A protein and the small-molecule ligand that binds it are described below.
Small molecule (SMILES): COc1ccc(CNC(=O)[C@@H]2CCCO2)cc1

Sequence of chain 1.A:
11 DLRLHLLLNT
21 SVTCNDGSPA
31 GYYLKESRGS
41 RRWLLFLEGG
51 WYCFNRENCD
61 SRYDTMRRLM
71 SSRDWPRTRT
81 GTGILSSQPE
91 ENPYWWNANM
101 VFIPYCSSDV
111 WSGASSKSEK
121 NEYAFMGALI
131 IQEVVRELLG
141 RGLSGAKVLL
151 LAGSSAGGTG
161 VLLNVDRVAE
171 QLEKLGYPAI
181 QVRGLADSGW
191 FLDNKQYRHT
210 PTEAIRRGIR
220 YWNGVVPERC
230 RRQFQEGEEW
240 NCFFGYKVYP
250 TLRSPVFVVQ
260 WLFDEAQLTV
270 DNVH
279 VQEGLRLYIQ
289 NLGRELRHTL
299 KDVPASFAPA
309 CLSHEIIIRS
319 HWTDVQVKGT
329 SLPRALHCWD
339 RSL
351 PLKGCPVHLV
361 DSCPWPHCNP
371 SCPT

Binding-site contacts:
Ligand atom C16 contacts residue THR159 of chain 1.A at 4.2 Å.
Ligand atom C06 contacts residue PHE191 of chain 1.A at 4.3 Å (hydrophobic).
Ligand atom C15 contacts residue PHE243 of chain 1.A at 3.7 Å (hydrophobic).
Ligand atom O02 contacts residue ASN194 of chain 1.A at 4.2 Å.
Ligand atom C01 contacts residue ASP193 of chain 1.A at 4.1 Å.
Ligand atom C03 contacts residue LEU192 of chain 1.A at 3.7 Å (hydrophobic).
Ligand atom C07 contacts residue VAL269 of chain 1.A at 3.8 Å (hydrophobic).
Ligand atom C01 contacts residue LEU192 of chain 1.A at 3.6 Å (hydrophobic).
Ligand atom C08 contacts residue LEU192 of chain 1.A at 3.4 Å (hydrophobic).
Ligand atom C04 contacts residue PHE243 of chain 1.A at 4.1 Å (hydrophobic).
Ligand atom N10 contacts residue PHE191 of chain 1.A at 3.5 Å.
Ligand atom C07 contacts residue LEU192 of chain 1.A at 4.3 Å (hydrophobic).
Ligand atom C16 contacts residue PHE191 of chain 1.A at 3.8 Å (hydrophobic).
Ligand atom O02 contacts residue VAL269 of chain 1.A at 4.2 Å.
Ligand atom C08 contacts residue VAL269 of chain 1.A at 3.6 Å (hydrophobic).
Ligand atom O17 contacts residue PHE191 of chain 1.A at 3.7 Å.
Ligand atom C01 contacts residue ASN194 of chain 1.A at 3.3 Å.
Ligand atom C05 contacts residue VAL269 of chain 1.A at 4.0 Å (hydrophobic).
Ligand atom C16 contacts residue PHE242 of chain 1.A at 3.3 Å (hydrophobic).
Ligand atom C09 contacts residue PHE191 of chain 1.A at 3.9 Å (hydrophobic).
Ligand atom C06 contacts residue VAL269 of chain 1.A at 3.9 Å (hydrophobic).
Ligand atom C15 contacts residue PHE242 of chain 1.A at 3.8 Å (hydrophobic).
Ligand atom C07 contacts residue GLN266 of chain 1.A at 4.3 Å.
Ligand atom O12 contacts residue TYR52 of chain 1.A at 2.9 Å (h-bond).
Ligand atom C14 contacts residue TYR52 of chain 1.A at 4.2 Å (hydrophobic).
Ligand atom C03 contacts residue VAL269 of chain 1.A at 3.6 Å (hydrophobic).
Ligand atom C04 contacts residue VAL269 of chain 1.A at 3.8 Å (hydrophobic).
Ligand atom C07 contacts residue PHE191 of chain 1.A at 4.1 Å (hydrophobic).
Ligand atom O02 contacts residue LEU192 of chain 1.A at 3.6 Å.
Ligand atom O02 contacts residue ASP193 of chain 1.A at 3.7 Å.
Ligand atom C11 contacts residue TYR52 of chain 1.A at 3.9 Å (hydrophobic).
Ligand atom C01 contacts residue VAL269 of chain 1.A at 4.2 Å (hydrophobic).
Ligand atom C08 contacts residue GLN266 of chain 1.A at 3.8 Å.
Ligand atom C04 contacts residue PRO210 of chain 1.A at 3.9 Å (hydrophobic).
Ligand atom C14 contacts residue ILE214 of chain 1.A at 3.9 Å (hydrophobic).
Ligand atom O17 contacts residue THR159 of chain 1.A at 4.2 Å.
Ligand atom C09 contacts residue VAL269 of chain 1.A at 4.0 Å (hydrophobic).
Ligand atom C01 contacts residue ASP270 of chain 1.A at 3.6 Å.
Ligand atom O12 contacts residue TRP51 of chain 1.A at 4.1 Å.
Ligand atom C13 contacts residue TYR52 of chain 1.A at 3.9 Å (hydrophobic).